Binding-site contacts:
Ligand atom O3A contacts residue PHE1372 of chain 1.D at 3.4 Å.
Ligand atom O5D contacts residue GLY1371 of chain 1.D at 3.6 Å.
Ligand atom O3D contacts residue GLY1370 of chain 1.D at 3.2 Å.
Ligand atom O1B contacts residue ARG1360 of chain 1.D at 3.3 Å (salt-bridge).
Ligand atom O1A contacts residue GLY1370 of chain 1.D at 3.6 Å (h-bond).
Ligand atom PA contacts residue MG1 of chain 1.MA at 3.0 Å.
Ligand atom C4 contacts residue TRP1264 of chain 1.D at 3.3 Å (hydrophobic).
Ligand atom O1A contacts residue MG1 of chain 1.KA at 2.2 Å.
Ligand atom PA contacts residue MG1 of chain 1.KA at 3.4 Å.
Ligand atom PA contacts residue GLY1371 of chain 1.D at 3.6 Å.
Ligand atom N6 contacts residue PHE1372 of chain 1.D at 3.7 Å.
Ligand atom O2A contacts residue MG1 of chain 1.MA at 2.7 Å.
Ligand atom O3D contacts residue ALA1328 of chain 1.D at 3.6 Å.
Ligand atom C6 contacts residue PHE1372 of chain 1.D at 3.6 Å (hydrophobic).
Ligand atom C2 contacts residue GLY1321 of chain 1.D at 3.5 Å.
Ligand atom O1D contacts residue PHE1476 of chain 1.D at 3.3 Å.
Ligand atom PA contacts residue MG1 of chain 1.LA at 3.3 Å.
Ligand atom O5' contacts residue MG1 of chain 1.MA at 3.3 Å.
Ligand atom O1A contacts residue MG1 of chain 1.MA at 3.1 Å.
Ligand atom C5 contacts residue TRP1264 of chain 1.D at 3.6 Å (hydrophobic).
Ligand atom O1A contacts residue MG1 of chain 1.LA at 2.2 Å.
Ligand atom N3 contacts residue TRP1264 of chain 1.D at 3.4 Å.
Ligand atom O1B contacts residue PHE1372 of chain 1.D at 3.6 Å.
Ligand atom O2A contacts residue PHE1372 of chain 1.D at 3.0 Å (h-bond).
Ligand atom O3D contacts residue GLY1371 of chain 1.D at 2.9 Å (h-bond).
Ligand atom N1 contacts residue GLY1321 of chain 1.D at 3.1 Å (h-bond).
Ligand atom O5D contacts residue GLY1370 of chain 1.D at 3.1 Å (h-bond).
Ligand atom O2B contacts residue MG1 of chain 1.KA at 2.2 Å.
Ligand atom O2A contacts residue GLY1371 of chain 1.D at 3.5 Å.
Ligand atom PB contacts residue MG1 of chain 1.KA at 3.5 Å.
Ligand atom N6 contacts residue ASN1326 of chain 1.D at 2.8 Å (h-bond).
Ligand atom O3D contacts residue ASP1330 of chain 1.D at 2.8 Å (salt-bridge).
Ligand atom O2' contacts residue TRP1264 of chain 1.D at 3.3 Å.
Ligand atom N9 contacts residue TRP1264 of chain 1.D at 3.5 Å.
Ligand atom O5' contacts residue MG1 of chain 1.LA at 3.3 Å.
Ligand atom O4D contacts residue PHE1476 of chain 1.D at 3.4 Å.
Ligand atom O5D contacts residue ARG1360 of chain 1.D at 3.3 Å (salt-bridge).
Ligand atom O3A contacts residue GLY1371 of chain 1.D at 3.2 Å.
Ligand atom C2 contacts residue LEU1319 of chain 1.D at 3.5 Å (hydrophobic).
Ligand atom O2D contacts residue ASP1330 of chain 1.D at 3.0 Å (salt-bridge).

Sequence of chain 1.D:
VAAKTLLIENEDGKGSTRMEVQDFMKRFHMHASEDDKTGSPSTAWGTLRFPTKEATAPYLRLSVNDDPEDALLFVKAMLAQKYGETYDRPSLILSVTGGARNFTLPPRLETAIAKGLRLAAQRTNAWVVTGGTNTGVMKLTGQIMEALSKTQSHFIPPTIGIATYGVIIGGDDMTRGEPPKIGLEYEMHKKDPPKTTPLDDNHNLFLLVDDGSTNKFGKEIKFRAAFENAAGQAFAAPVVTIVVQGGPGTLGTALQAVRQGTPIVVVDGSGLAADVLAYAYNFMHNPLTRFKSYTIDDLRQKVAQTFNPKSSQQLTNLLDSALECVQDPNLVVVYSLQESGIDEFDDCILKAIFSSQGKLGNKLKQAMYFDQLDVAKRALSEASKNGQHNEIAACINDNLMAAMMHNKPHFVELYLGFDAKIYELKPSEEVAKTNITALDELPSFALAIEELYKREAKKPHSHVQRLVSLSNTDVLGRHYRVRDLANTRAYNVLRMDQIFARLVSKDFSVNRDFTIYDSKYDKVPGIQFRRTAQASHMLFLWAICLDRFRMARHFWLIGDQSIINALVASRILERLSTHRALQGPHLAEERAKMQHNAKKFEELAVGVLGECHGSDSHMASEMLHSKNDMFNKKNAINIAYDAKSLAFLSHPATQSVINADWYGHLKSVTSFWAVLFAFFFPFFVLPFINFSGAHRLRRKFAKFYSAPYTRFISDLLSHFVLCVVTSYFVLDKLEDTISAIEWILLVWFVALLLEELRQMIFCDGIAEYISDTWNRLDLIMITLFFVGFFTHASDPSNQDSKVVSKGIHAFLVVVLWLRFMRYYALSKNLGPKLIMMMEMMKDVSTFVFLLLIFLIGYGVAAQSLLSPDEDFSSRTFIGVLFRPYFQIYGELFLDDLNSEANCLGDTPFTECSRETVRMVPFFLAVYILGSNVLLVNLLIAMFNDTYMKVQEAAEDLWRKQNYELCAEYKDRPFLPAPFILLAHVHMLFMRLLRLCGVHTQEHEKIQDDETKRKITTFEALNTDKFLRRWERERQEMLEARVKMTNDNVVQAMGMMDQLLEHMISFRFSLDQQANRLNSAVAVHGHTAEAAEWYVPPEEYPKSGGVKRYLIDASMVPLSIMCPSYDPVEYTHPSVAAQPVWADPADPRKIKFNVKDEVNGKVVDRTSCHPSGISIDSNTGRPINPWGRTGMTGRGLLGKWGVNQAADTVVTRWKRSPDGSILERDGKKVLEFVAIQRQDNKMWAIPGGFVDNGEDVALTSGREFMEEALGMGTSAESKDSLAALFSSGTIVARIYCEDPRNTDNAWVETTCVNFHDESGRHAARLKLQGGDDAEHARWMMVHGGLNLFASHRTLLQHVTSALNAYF

A small-molecule ligand and the protein it binds are described below.
Small molecule (SMILES): Nc1ncnc2c1ncn2[C@@H]1O[C@H](CO[P](=O)(O)O[P](=O)(O)OC[C@H]2O[C@@H](O)[C@H](O)[C@@H]2O)[C@@H](O)[C@H]1O